Binding-site contacts:
Ligand atom C5 contacts residue ASN93 of chain 24.A at 3.6 Å.
Ligand atom O4 contacts residue GLY78 of chain 24.A at 3.3 Å.
Ligand atom O1B contacts residue TYR72 of chain 24.A at 4.1 Å.
Ligand atom O4 contacts residue THR291 of chain 24.A at 3.5 Å.
Ligand atom C4 contacts residue ARG77 of chain 24.A at 4.3 Å.
Ligand atom C3 contacts residue ARG77 of chain 24.A at 3.8 Å.
Ligand atom C11 contacts residue ASP85 of chain 24.B at 3.5 Å.
Ligand atom C3 contacts residue GLY78 of chain 24.A at 3.7 Å.
Ligand atom C5 contacts residue TYR72 of chain 24.A at 3.7 Å (hydrophobic).
Ligand atom C10 contacts residue TYR72 of chain 24.A at 3.8 Å (hydrophobic).
Ligand atom C1 contacts residue ARG77 of chain 24.A at 3.5 Å.
Ligand atom O10 contacts residue ASN293 of chain 24.A at 4.3 Å.
Ligand atom C1 contacts residue GLY78 of chain 24.A at 4.2 Å.
Ligand atom O6 contacts residue ASN93 of chain 24.A at 2.9 Å (h-bond).
Ligand atom O3 contacts residue GLY78 of chain 24.A at 3.6 Å.
Ligand atom C6 contacts residue TYR72 of chain 24.A at 3.9 Å (hydrophobic).
Ligand atom C6 contacts residue ASN93 of chain 24.A at 3.1 Å.
Ligand atom O4 contacts residue ILE79 of chain 24.A at 3.7 Å.
Ligand atom C6 contacts residue THR94 of chain 24.A at 3.9 Å.
Ligand atom C1 contacts residue TYR72 of chain 24.A at 4.1 Å (hydrophobic).
Ligand atom C11 contacts residue TYR72 of chain 24.A at 3.9 Å (hydrophobic).
Ligand atom N5 contacts residue TYR72 of chain 24.A at 2.9 Å (h-bond).
Ligand atom C4 contacts residue VAL296 of chain 24.A at 4.2 Å (hydrophobic).
Ligand atom O1A contacts residue ARG77 of chain 24.A at 3.1 Å.
Ligand atom O1B contacts residue ARG77 of chain 24.A at 3.0 Å (salt-bridge).
Ligand atom C4 contacts residue TYR72 of chain 24.A at 3.7 Å (hydrophobic).
Ligand atom O1A contacts residue GLY78 of chain 24.A at 3.4 Å (h-bond).
Ligand atom O4 contacts residue VAL296 of chain 24.A at 3.7 Å.
Ligand atom C3 contacts residue VAL296 of chain 24.A at 3.4 Å (hydrophobic).
Ligand atom O8 contacts residue ARG77 of chain 24.A at 3.3 Å (salt-bridge).
Ligand atom O8 contacts residue TYR72 of chain 24.A at 3.9 Å.
Ligand atom O1A contacts residue TYR72 of chain 24.A at 3.7 Å.
Ligand atom C4 contacts residue HIS298 of chain 24.A at 3.6 Å.
Ligand atom O4 contacts residue ASN80 of chain 24.A at 4.1 Å.
Ligand atom O4 contacts residue TYR72 of chain 24.A at 4.2 Å.
Ligand atom C2 contacts residue GLY78 of chain 24.A at 4.1 Å.
Ligand atom C3 contacts residue HIS298 of chain 24.A at 4.1 Å.
Ligand atom O4 contacts residue HIS298 of chain 24.A at 2.7 Å (h-bond).
Ligand atom C3 contacts residue GLY78 of chain 24.A at 4.2 Å.
Ligand atom C4 contacts residue GLY78 of chain 24.A at 3.6 Å.

This protein binds this small molecule.
Small molecule (SMILES): CC(=O)N[C@H]1[C@H]([C@H](O)[C@H](O)CO)O[C@@](O[C@H]2[C@@H](O)[C@@H](CO)O[C@@H](O[C@H]3[C@H](O)[C@@H](O)[C@H](O)O[C@@H]3CO)[C@@H]2O)(C(=O)O)C[C@@H]1O

Sequence of chain 24.B:
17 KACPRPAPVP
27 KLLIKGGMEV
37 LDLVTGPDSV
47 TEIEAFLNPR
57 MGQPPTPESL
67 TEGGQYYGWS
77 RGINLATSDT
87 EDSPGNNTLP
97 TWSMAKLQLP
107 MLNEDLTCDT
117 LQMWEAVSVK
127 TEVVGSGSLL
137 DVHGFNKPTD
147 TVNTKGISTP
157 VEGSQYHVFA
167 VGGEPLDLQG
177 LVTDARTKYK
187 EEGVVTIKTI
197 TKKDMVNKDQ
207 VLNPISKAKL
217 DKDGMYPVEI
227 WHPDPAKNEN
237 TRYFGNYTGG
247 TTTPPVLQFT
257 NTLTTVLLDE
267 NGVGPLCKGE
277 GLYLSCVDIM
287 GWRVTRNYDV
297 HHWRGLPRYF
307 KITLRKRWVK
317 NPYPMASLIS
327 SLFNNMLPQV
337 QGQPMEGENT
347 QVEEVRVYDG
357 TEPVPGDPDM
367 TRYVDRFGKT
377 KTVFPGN

Sequence of chain 24.A:
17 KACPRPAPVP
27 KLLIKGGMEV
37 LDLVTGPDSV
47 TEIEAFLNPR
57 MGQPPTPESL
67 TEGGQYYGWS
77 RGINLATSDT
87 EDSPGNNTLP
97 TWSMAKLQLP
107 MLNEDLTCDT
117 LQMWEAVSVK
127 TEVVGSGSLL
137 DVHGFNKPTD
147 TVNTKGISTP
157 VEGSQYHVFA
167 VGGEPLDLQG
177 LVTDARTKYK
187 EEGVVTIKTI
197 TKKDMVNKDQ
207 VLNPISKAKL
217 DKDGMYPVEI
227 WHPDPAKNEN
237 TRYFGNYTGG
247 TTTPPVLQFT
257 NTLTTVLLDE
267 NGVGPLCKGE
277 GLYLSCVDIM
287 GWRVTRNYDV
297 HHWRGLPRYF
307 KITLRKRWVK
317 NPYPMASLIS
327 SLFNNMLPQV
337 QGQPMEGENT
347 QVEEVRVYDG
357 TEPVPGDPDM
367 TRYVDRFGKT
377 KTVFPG